Sequence of chain 1.D:
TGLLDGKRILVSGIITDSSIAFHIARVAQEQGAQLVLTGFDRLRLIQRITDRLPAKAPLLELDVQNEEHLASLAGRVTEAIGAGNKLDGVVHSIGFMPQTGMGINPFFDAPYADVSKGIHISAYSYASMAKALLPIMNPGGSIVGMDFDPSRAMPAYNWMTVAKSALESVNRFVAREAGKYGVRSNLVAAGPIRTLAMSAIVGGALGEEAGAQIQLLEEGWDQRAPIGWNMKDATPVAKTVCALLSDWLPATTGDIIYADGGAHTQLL

The small molecule below binds the protein below.
Small molecule (SMILES): Cc1ccn([C@@H](C)c2nnc(Nc3ccn(Cc4c(F)cccc4Cl)n3)s2)n1

Binding-site contacts:
Ligand atom C1 contacts residue MET103 of chain 1.D at 3.8 Å (hydrophobic).
Ligand atom C6 contacts residue TYR158 of chain 1.D at 3.8 Å (hydrophobic).
Ligand atom C5 contacts residue TYR158 of chain 1.D at 3.8 Å (hydrophobic).
Ligand atom C13 contacts residue MET98 of chain 1.D at 3.2 Å (hydrophobic).
Ligand atom C11 contacts residue MET103 of chain 1.D at 3.9 Å (hydrophobic).
Ligand atom N20 contacts residue MET161 of chain 1.D at 3.5 Å.
Ligand atom N19 contacts residue GLY96 of chain 1.D at 3.6 Å (h-bond).
Ligand atom C22 contacts residue NAD1 of chain 1.K at 3.1 Å.
Ligand atom C13 contacts residue MET103 of chain 1.D at 3.5 Å (hydrophobic).
Ligand atom F8 contacts residue MET103 of chain 1.D at 3.8 Å.
Ligand atom N19 contacts residue MET161 of chain 1.D at 3.2 Å.
Ligand atom N20 contacts residue PHE97 of chain 1.D at 3.3 Å.
Ligand atom C4 contacts residue ALA157 of chain 1.D at 3.7 Å (hydrophobic).
Ligand atom C6 contacts residue MET103 of chain 1.D at 3.9 Å (hydrophobic).
Ligand atom C26 contacts residue NAD1 of chain 1.K at 3.4 Å.
Ligand atom C27 contacts residue NAD1 of chain 1.K at 3.1 Å.
Ligand atom C25 contacts residue NAD1 of chain 1.K at 3.8 Å.
Ligand atom C6 contacts residue MET199 of chain 1.D at 3.6 Å (hydrophobic).
Ligand atom N24 contacts residue NAD1 of chain 1.K at 3.5 Å (h-bond).
Ligand atom C2 contacts residue ILE202 of chain 1.D at 3.9 Å (hydrophobic).
Ligand atom S17 contacts residue ALA198 of chain 1.D at 3.6 Å.
Ligand atom N24 contacts residue MET161 of chain 1.D at 3.8 Å.
Ligand atom C28 contacts residue MET161 of chain 1.D at 3.7 Å (hydrophobic).
Ligand atom F8 contacts residue GLY104 of chain 1.D at 3.0 Å.
Ligand atom C12 contacts residue MET103 of chain 1.D at 3.5 Å (hydrophobic).
Ligand atom N15 contacts residue MET98 of chain 1.D at 2.7 Å (h-bond).
Ligand atom C16 contacts residue MET98 of chain 1.D at 3.6 Å (hydrophobic).
Ligand atom C28 contacts residue TYR158 of chain 1.D at 3.8 Å (hydrophobic).
Ligand atom N15 contacts residue MET103 of chain 1.D at 3.8 Å.
Ligand atom C12 contacts residue MET98 of chain 1.D at 3.2 Å (hydrophobic).
Ligand atom C9 contacts residue ILE202 of chain 1.D at 3.2 Å (hydrophobic).
Ligand atom N20 contacts residue MET98 of chain 1.D at 2.8 Å (h-bond).
Ligand atom N19 contacts residue MET98 of chain 1.D at 3.7 Å.
Ligand atom N19 contacts residue PHE97 of chain 1.D at 3.4 Å.
Ligand atom N14 contacts residue MET103 of chain 1.D at 3.8 Å.
Ligand atom S17 contacts residue MET103 of chain 1.D at 3.8 Å.
Ligand atom CL7 contacts residue MET199 of chain 1.D at 3.2 Å.
Ligand atom C16 contacts residue MET103 of chain 1.D at 3.9 Å (hydrophobic).
Ligand atom CL7 contacts residue ALA198 of chain 1.D at 3.2 Å.
Ligand atom C1 contacts residue MET199 of chain 1.D at 3.9 Å (hydrophobic).